Sequence of chain 1.B:
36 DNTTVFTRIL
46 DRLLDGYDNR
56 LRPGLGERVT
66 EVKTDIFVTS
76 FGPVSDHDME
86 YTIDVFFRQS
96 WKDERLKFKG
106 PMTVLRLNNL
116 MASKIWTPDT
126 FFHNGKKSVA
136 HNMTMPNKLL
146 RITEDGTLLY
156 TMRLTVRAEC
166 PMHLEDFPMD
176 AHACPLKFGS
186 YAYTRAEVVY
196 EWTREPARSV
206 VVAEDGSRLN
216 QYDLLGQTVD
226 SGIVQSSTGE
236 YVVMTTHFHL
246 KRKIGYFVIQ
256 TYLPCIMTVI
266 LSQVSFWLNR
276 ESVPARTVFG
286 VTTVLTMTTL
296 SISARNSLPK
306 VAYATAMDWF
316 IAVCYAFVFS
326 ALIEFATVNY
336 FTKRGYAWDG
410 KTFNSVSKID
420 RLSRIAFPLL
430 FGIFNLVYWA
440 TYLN

Binding-site contacts:
Ligand atom C4A contacts residue LEU421 of chain 1.B at 4.0 Å (hydrophobic).
Ligand atom O11 contacts residue PHE336 of chain 1.B at 3.9 Å.
Ligand atom O51 contacts residue SER414 of chain 1.B at 3.2 Å (h-bond).
Ligand atom O51 contacts residue PHE412 of chain 1.B at 3.9 Å.
Ligand atom O11 contacts residue SER416 of chain 1.B at 2.3 Å (h-bond).
Ligand atom O52 contacts residue ARG339 of chain 1.B at 2.8 Å (salt-bridge).
Ligand atom O5 contacts residue ARG339 of chain 1.B at 4.0 Å.
Ligand atom O6 contacts residue ARG275 of chain 1.B at 2.6 Å (salt-bridge).
Ligand atom C8A contacts residue GLU329 of chain 1.B at 3.4 Å.
Ligand atom P4 contacts residue LYS338 of chain 1.B at 3.4 Å.
Ligand atom O1A contacts residue LYS417 of chain 1.B at 3.1 Å.
Ligand atom O1 contacts residue SER416 of chain 1.B at 4.0 Å.
Ligand atom O1B contacts residue PHE336 of chain 1.B at 3.1 Å.
Ligand atom O3C contacts residue PHE336 of chain 1.B at 3.5 Å.
Ligand atom P5 contacts residue SER414 of chain 1.B at 3.1 Å.
Ligand atom C2A contacts residue ILE418 of chain 1.B at 3.8 Å (hydrophobic).
Ligand atom O5 contacts residue SER414 of chain 1.B at 3.7 Å.
Ligand atom C6B contacts residue THR332 of chain 1.B at 3.7 Å.
Ligand atom C6 contacts residue ARG275 of chain 1.B at 3.8 Å.
Ligand atom O6 contacts residue SER416 of chain 1.B at 3.7 Å.
Ligand atom C3C contacts residue PHE336 of chain 1.B at 3.7 Å (hydrophobic).
Ligand atom O1 contacts residue PHE336 of chain 1.B at 3.5 Å.
Ligand atom C1A contacts residue LYS417 of chain 1.B at 4.0 Å.
Ligand atom O12 contacts residue SER416 of chain 1.B at 2.5 Å (h-bond).
Ligand atom P1 contacts residue LYS417 of chain 1.B at 4.0 Å.
Ligand atom O53 contacts residue SER414 of chain 1.B at 2.1 Å (h-bond).
Ligand atom C5A contacts residue ILE418 of chain 1.B at 3.8 Å (hydrophobic).
Ligand atom O52 contacts residue LYS338 of chain 1.B at 3.7 Å.
Ligand atom O51 contacts residue ASN413 of chain 1.B at 4.0 Å.
Ligand atom O2 contacts residue PHE336 of chain 1.B at 3.2 Å.
Ligand atom P1 contacts residue SER416 of chain 1.B at 3.0 Å.
Ligand atom O13 contacts residue LYS417 of chain 1.B at 3.9 Å.
Ligand atom O41 contacts residue LYS338 of chain 1.B at 3.5 Å (salt-bridge).
Ligand atom O11 contacts residue ILE418 of chain 1.B at 3.4 Å.
Ligand atom P5 contacts residue ARG339 of chain 1.B at 3.4 Å.
Ligand atom O51 contacts residue ARG339 of chain 1.B at 2.4 Å (salt-bridge).
Ligand atom C1B contacts residue PHE336 of chain 1.B at 3.7 Å (hydrophobic).
Ligand atom O12 contacts residue LYS417 of chain 1.B at 2.7 Å (salt-bridge).
Ligand atom C6A contacts residue LEU421 of chain 1.B at 4.0 Å (hydrophobic).
Ligand atom O42 contacts residue LYS338 of chain 1.B at 2.3 Å (salt-bridge).

A protein and the small-molecule ligand that binds it are described below.
Small molecule (SMILES): CCCCCCCC(=O)OC[C@H](COP(=O)(O)O[C@@H]1[C@H](O)[C@H](O)[C@@H](OP(=O)(O)O)[C@H](OP(=O)(O)O)[C@H]1O)OC(=O)CCCCCCC